A small-molecule ligand and the protein it binds are described below.
Small molecule (SMILES): CC(=O)N[C@@H]1[C@@H](O)[C@H](O)[C@@H](CO)O[C@H]1O

Sequence of chain 2.A:
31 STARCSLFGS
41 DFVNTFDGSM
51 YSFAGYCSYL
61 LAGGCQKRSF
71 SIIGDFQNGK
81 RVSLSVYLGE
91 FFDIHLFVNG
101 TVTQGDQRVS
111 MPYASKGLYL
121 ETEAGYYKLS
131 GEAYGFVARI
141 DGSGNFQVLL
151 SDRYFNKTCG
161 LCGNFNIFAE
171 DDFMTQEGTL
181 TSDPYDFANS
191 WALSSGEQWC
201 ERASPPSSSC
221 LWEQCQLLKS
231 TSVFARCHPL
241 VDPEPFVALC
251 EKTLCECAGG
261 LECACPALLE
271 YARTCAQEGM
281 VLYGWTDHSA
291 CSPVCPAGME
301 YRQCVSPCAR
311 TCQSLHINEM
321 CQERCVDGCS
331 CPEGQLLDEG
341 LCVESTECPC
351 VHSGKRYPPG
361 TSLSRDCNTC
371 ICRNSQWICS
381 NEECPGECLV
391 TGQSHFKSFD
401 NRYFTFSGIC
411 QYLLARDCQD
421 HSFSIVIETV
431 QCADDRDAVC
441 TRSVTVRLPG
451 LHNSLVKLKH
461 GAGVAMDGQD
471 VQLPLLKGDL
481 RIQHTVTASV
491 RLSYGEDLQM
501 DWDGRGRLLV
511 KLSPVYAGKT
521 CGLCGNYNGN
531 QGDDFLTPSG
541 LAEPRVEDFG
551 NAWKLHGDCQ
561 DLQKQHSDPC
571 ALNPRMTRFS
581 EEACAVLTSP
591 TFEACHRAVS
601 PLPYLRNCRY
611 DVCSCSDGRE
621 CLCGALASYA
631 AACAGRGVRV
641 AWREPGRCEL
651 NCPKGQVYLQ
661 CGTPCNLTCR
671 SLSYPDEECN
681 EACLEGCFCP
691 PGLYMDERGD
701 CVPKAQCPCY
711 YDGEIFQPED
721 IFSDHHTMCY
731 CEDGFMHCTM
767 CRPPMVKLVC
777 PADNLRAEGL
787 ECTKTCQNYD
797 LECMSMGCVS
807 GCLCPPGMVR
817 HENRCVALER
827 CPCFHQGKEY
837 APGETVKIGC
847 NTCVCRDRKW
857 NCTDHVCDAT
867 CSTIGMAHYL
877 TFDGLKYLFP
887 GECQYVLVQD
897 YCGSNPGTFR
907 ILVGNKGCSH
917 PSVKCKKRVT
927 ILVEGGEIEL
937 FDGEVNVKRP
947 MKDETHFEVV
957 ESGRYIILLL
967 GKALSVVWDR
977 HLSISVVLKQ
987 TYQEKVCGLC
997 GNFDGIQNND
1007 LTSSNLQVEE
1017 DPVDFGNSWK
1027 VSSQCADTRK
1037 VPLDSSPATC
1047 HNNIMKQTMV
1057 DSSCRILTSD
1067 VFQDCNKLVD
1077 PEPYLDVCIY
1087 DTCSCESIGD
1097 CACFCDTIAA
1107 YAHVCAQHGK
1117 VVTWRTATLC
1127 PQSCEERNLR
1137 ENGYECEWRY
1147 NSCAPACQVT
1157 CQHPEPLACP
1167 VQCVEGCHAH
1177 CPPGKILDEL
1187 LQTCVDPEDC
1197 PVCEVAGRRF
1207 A

Binding-site contacts:
Ligand atom C6 contacts residue HIS1176 of chain 2.A at 4.3 Å.
Ligand atom C2 contacts residue ASN1147 of chain 2.A at 2.5 Å.
Ligand atom O5 contacts residue ASN1147 of chain 2.A at 2.3 Å (h-bond).
Ligand atom N2 contacts residue ASN1147 of chain 2.A at 2.5 Å (h-bond).
Ligand atom O6 contacts residue HIS1174 of chain 2.A at 4.5 Å.
Ligand atom O7 contacts residue ASN1147 of chain 2.A at 3.9 Å.
Ligand atom C5 contacts residue ASN1147 of chain 2.A at 3.6 Å.
Ligand atom O6 contacts residue HIS1176 of chain 2.A at 3.0 Å (h-bond).
Ligand atom O5 contacts residue PRO1151 of chain 2.A at 4.5 Å.
Ligand atom C8 contacts residue ASN1147 of chain 2.A at 3.4 Å.
Ligand atom C6 contacts residue PRO1151 of chain 2.A at 4.4 Å (hydrophobic).
Ligand atom C4 contacts residue ASN1147 of chain 2.A at 4.2 Å.
Ligand atom C7 contacts residue ASN1147 of chain 2.A at 3.1 Å.
Ligand atom C3 contacts residue ASN1147 of chain 2.A at 3.8 Å.
Ligand atom C1 contacts residue ASN1147 of chain 2.A at 1.4 Å.